Binding-site contacts:
Ligand atom C2 contacts residue TRP352 of chain 1.B at 3.4 Å (hydrophobic).
Ligand atom O2 contacts residue SER353 of chain 1.B at 3.5 Å (h-bond).
Ligand atom C6' contacts residue GLY26 of chain 1.B at 3.6 Å.
Ligand atom C2 contacts residue GLN355 of chain 1.B at 3.6 Å.
Ligand atom C6 contacts residue TRP352 of chain 1.B at 3.6 Å (hydrophobic).
Ligand atom O5C contacts residue ASN374 of chain 1.B at 3.5 Å.
Ligand atom C4 contacts residue SER353 of chain 1.B at 3.4 Å.
Ligand atom O4' contacts residue TRP373 of chain 1.B at 2.9 Å (h-bond).
Ligand atom O1A contacts residue ASN374 of chain 1.B at 3.0 Å (h-bond).
Ligand atom C1C contacts residue GLN25 of chain 1.B at 3.3 Å.
Ligand atom O3C contacts residue ASN374 of chain 1.B at 3.6 Å.
Ligand atom C5 contacts residue TRP352 of chain 1.B at 3.5 Å (hydrophobic).
Ligand atom C5 contacts residue GLN355 of chain 1.B at 3.4 Å.
Ligand atom O2A contacts residue SER375 of chain 1.B at 2.7 Å (h-bond).
Ligand atom O3' contacts residue GLN395 of chain 1.B at 3.6 Å.
Ligand atom C2C contacts residue GLU378 of chain 1.B at 3.5 Å.
Ligand atom O2C contacts residue GLN355 of chain 1.B at 3.6 Å.
Ligand atom O4C contacts residue GLN25 of chain 1.B at 2.8 Å (h-bond).
Ligand atom O6' contacts residue GLN153 of chain 1.B at 2.8 Å (h-bond).
Ligand atom C2 contacts residue SER353 of chain 1.B at 3.5 Å.
Ligand atom C6 contacts residue GLN355 of chain 1.B at 3.4 Å.
Ligand atom N3 contacts residue TRP352 of chain 1.B at 3.3 Å.
Ligand atom O2' contacts residue TRP392 of chain 1.B at 3.2 Å.
Ligand atom O1B contacts residue SER294 of chain 1.B at 3.2 Å (h-bond).
Ligand atom C3' contacts residue ASP394 of chain 1.B at 3.5 Å.
Ligand atom O2' contacts residue GLN395 of chain 1.B at 3.3 Å (h-bond).
Ligand atom C4 contacts residue TRP352 of chain 1.B at 3.6 Å (hydrophobic).
Ligand atom O3' contacts residue ASP394 of chain 1.B at 2.5 Å (salt-bridge).
Ligand atom O2C contacts residue GLU378 of chain 1.B at 2.7 Å (salt-bridge).
Ligand atom O2B contacts residue HIS370 of chain 1.B at 2.6 Å (h-bond).
Ligand atom O3A contacts residue HIS370 of chain 1.B at 3.0 Å (h-bond).
Ligand atom PB contacts residue HIS370 of chain 1.B at 3.4 Å.
Ligand atom O4 contacts residue SER353 of chain 1.B at 2.9 Å (h-bond).
Ligand atom C4' contacts residue ASP394 of chain 1.B at 3.3 Å.
Ligand atom O4' contacts residue ASP394 of chain 1.B at 2.7 Å (salt-bridge).
Ligand atom O4 contacts residue TRP352 of chain 1.B at 3.5 Å.
Ligand atom N3 contacts residue SER353 of chain 1.B at 2.5 Å (h-bond).
Ligand atom C2C contacts residue GLN355 of chain 1.B at 3.5 Å.
Ligand atom O3C contacts residue GLU378 of chain 1.B at 2.9 Å (salt-bridge).
Ligand atom C3C contacts residue GLU378 of chain 1.B at 3.6 Å.

Sequence of chain 1.B:
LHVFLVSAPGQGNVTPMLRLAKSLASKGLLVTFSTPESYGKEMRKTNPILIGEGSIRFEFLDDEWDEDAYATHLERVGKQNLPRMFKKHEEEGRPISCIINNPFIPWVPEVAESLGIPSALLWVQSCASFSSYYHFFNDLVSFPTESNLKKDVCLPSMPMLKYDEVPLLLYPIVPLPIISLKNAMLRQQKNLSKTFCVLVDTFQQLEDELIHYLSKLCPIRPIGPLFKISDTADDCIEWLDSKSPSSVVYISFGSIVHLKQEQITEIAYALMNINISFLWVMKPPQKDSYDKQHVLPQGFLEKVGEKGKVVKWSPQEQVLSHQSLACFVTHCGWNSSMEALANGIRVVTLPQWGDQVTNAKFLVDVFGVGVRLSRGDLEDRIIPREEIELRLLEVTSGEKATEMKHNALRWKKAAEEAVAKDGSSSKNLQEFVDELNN

The protein below binds the small molecule below.
Small molecule (SMILES): O=c1ccn([C@@H]2O[C@H](CO[P](=O)(O)O[P](=O)(O)O[C@H]3O[C@H](CO)[C@@H](O)[C@H](O)[C@H]3O)[C@@H](O)[C@H]2O)c(=O)[nH]1